Sequence of chain 1.A:
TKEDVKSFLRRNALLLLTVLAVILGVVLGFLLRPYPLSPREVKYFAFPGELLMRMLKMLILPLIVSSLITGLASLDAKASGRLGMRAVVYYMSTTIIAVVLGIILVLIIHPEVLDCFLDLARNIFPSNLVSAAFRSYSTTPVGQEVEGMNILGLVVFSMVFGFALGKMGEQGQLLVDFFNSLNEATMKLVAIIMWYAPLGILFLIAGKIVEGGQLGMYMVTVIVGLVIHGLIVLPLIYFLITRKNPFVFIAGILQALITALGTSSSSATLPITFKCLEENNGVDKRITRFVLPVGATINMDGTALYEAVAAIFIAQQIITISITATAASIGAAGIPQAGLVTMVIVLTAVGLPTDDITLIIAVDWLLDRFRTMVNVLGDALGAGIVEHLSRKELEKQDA

Binding-site contacts:
Ligand atom C18 contacts residue GLY117 of chain 1.A at 3.7 Å.
Ligand atom O2 contacts residue LEU108 of chain 1.A at 3.9 Å.
Ligand atom C6 contacts residue MET231 of chain 1.A at 3.6 Å (hydrophobic).
Ligand atom C24 contacts residue MET231 of chain 1.A at 3.9 Å (hydrophobic).
Ligand atom C18 contacts residue SER116 of chain 1.A at 3.5 Å.
Ligand atom C23 contacts residue VAL232 of chain 1.A at 3.9 Å (hydrophobic).
Ligand atom C3 contacts residue VAL373 of chain 1.A at 3.7 Å (hydrophobic).
Ligand atom N contacts residue VAL373 of chain 1.A at 3.5 Å.
Ligand atom N1 contacts residue VAL373 of chain 1.A at 3.4 Å.
Ligand atom N1 contacts residue TYR127 of chain 1.A at 3.4 Å (h-bond).
Ligand atom C19 contacts residue ALA113 of chain 1.A at 3.8 Å (hydrophobic).
Ligand atom C15 contacts residue PHE369 of chain 1.A at 3.7 Å (hydrophobic).
Ligand atom C20 contacts residue PHE235 of chain 1.A at 3.9 Å (hydrophobic).
Ligand atom C2 contacts residue VAL373 of chain 1.A at 3.8 Å (hydrophobic).
Ligand atom C9 contacts residue GLY120 of chain 1.A at 3.8 Å.
Ligand atom O1 contacts residue GLY120 of chain 1.A at 3.4 Å.
Ligand atom C14 contacts residue VAL373 of chain 1.A at 3.8 Å (hydrophobic).
Ligand atom C16 contacts residue VAL373 of chain 1.A at 3.6 Å (hydrophobic).
Ligand atom N contacts residue PHE369 of chain 1.A at 2.8 Å (h-bond).
Ligand atom N1 contacts residue ALA123 of chain 1.A at 3.6 Å.
Ligand atom N1 contacts residue PHE369 of chain 1.A at 3.6 Å.
Ligand atom C11 contacts residue SER116 of chain 1.A at 3.9 Å.
Ligand atom C3 contacts residue VAL124 of chain 1.A at 3.5 Å (hydrophobic).
Ligand atom N contacts residue LEU104 of chain 1.A at 3.7 Å.
Ligand atom C contacts residue ILE377 of chain 1.A at 3.8 Å (hydrophobic).
Ligand atom C25 contacts residue MET231 of chain 1.A at 3.7 Å (hydrophobic).
Ligand atom C15 contacts residue VAL373 of chain 1.A at 3.8 Å (hydrophobic).
Ligand atom C19 contacts residue SER116 of chain 1.A at 3.5 Å.
Ligand atom C14 contacts residue PHE369 of chain 1.A at 3.3 Å (hydrophobic).
Ligand atom C13 contacts residue PHE369 of chain 1.A at 3.5 Å (hydrophobic).
Ligand atom C16 contacts residue PHE369 of chain 1.A at 3.8 Å (hydrophobic).
Ligand atom C22 contacts residue PHE235 of chain 1.A at 3.4 Å (hydrophobic).
Ligand atom C23 contacts residue PHE235 of chain 1.A at 3.9 Å (hydrophobic).
Ligand atom O2 contacts residue MET231 of chain 1.A at 3.6 Å (h-bond).
Ligand atom C5 contacts residue MET231 of chain 1.A at 3.5 Å (hydrophobic).
Ligand atom C8 contacts residue GLY120 of chain 1.A at 3.8 Å.
Ligand atom O2 contacts residue PHE369 of chain 1.A at 3.2 Å.
Ligand atom C12 contacts residue MET231 of chain 1.A at 3.7 Å (hydrophobic).
Ligand atom C13 contacts residue MET231 of chain 1.A at 3.7 Å (hydrophobic).
Ligand atom O1 contacts residue VAL124 of chain 1.A at 3.8 Å.

The protein below binds the small molecule below.
Small molecule (SMILES): COc1ccc(C2C(C#N)=C(N)OC3=C2C(=O)C[C@@H](c2cccc4ccccc24)C3)cc1